Sequence of chain 1.A:
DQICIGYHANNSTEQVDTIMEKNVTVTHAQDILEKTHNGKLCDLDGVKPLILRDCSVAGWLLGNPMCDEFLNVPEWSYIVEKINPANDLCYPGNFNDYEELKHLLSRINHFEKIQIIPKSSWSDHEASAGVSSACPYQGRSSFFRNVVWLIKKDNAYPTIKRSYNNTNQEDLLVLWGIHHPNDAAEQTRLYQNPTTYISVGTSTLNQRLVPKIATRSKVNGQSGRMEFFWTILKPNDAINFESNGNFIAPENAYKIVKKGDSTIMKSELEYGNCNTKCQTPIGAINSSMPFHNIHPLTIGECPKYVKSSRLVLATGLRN

Binding-site contacts:
Ligand atom C1 contacts residue SER133 of chain 1.A at 3.7 Å.
Ligand atom C1 contacts residue GLN222 of chain 1.A at 3.4 Å.
Ligand atom C11 contacts residue TRP149 of chain 1.A at 3.8 Å (hydrophobic).
Ligand atom C9 contacts residue GLU186 of chain 1.A at 3.2 Å.
Ligand atom O1A contacts residue GLN222 of chain 1.A at 3.6 Å.
Ligand atom O4 contacts residue GLN222 of chain 1.A at 2.8 Å (h-bond).
Ligand atom O9 contacts residue GLY224 of chain 1.A at 3.8 Å.
Ligand atom C4 contacts residue GLN222 of chain 1.A at 3.6 Å.
Ligand atom O9 contacts residue HIS179 of chain 1.A at 3.1 Å (h-bond).
Ligand atom O6 contacts residue GLN222 of chain 1.A at 3.9 Å.
Ligand atom C10 contacts residue VAL131 of chain 1.A at 4.0 Å (hydrophobic).
Ligand atom O8 contacts residue TYR91 of chain 1.A at 2.9 Å (h-bond).
Ligand atom C5 contacts residue VAL131 of chain 1.A at 3.7 Å (hydrophobic).
Ligand atom C1 contacts residue SER132 of chain 1.A at 3.3 Å.
Ligand atom O9 contacts residue TYR91 of chain 1.A at 3.0 Å (h-bond).
Ligand atom O10 contacts residue LEU190 of chain 1.A at 3.3 Å.
Ligand atom O1A contacts residue SER133 of chain 1.A at 2.7 Å (h-bond).
Ligand atom O1B contacts residue SER132 of chain 1.A at 2.5 Å (h-bond).
Ligand atom O1B contacts residue GLN222 of chain 1.A at 3.1 Å.
Ligand atom C7 contacts residue TRP149 of chain 1.A at 3.6 Å (hydrophobic).
Ligand atom O9 contacts residue GLU186 of chain 1.A at 2.8 Å (salt-bridge).
Ligand atom C11 contacts residue ILE151 of chain 1.A at 4.0 Å (hydrophobic).
Ligand atom N5 contacts residue TRP149 of chain 1.A at 4.0 Å.
Ligand atom O4 contacts residue VAL131 of chain 1.A at 3.9 Å.
Ligand atom O8 contacts residue GLN222 of chain 1.A at 3.4 Å (h-bond).
Ligand atom C2 contacts residue GLN222 of chain 1.A at 3.9 Å.
Ligand atom C8 contacts residue TYR91 of chain 1.A at 3.8 Å (hydrophobic).
Ligand atom C9 contacts residue TYR91 of chain 1.A at 3.5 Å (hydrophobic).
Ligand atom O9 contacts residue ASN182 of chain 1.A at 3.6 Å (h-bond).
Ligand atom N5 contacts residue VAL131 of chain 1.A at 3.0 Å (h-bond).
Ligand atom C11 contacts residue ALA129 of chain 1.A at 3.2 Å (hydrophobic).
Ligand atom C9 contacts residue HIS179 of chain 1.A at 3.3 Å.
Ligand atom O1B contacts residue SER133 of chain 1.A at 4.0 Å.
Ligand atom C4 contacts residue VAL131 of chain 1.A at 3.4 Å (hydrophobic).
Ligand atom C10 contacts residue TRP149 of chain 1.A at 4.0 Å (hydrophobic).
Ligand atom O8 contacts residue TRP149 of chain 1.A at 3.8 Å.
Ligand atom C11 contacts residue GLY130 of chain 1.A at 3.9 Å.
Ligand atom O1A contacts residue SER132 of chain 1.A at 3.3 Å.
Ligand atom O3 contacts residue GLN222 of chain 1.A at 3.4 Å (h-bond).
Ligand atom O7 contacts residue LEU190 of chain 1.A at 3.6 Å.

This small molecule binds to this protein.
Small molecule (SMILES): CC(=O)N[C@@H]1[C@@H](O)[C@H](O[C@@H]2O[C@H](CO)[C@H](O)[C@H](O[C@]3(C(=O)O)C[C@H](O)[C@@H](NC(C)=O)[C@H]([C@H](O)[C@H](O)CO)O3)[C@H]2O)[C@@H](CO)O[C@H]1O